Binding-site contacts:
Ligand atom C13 contacts residue PHE353 of chain 2.A at 3.6 Å (hydrophobic).
Ligand atom C29 contacts residue GLN265 of chain 2.A at 3.5 Å.
Ligand atom C17 contacts residue PHE353 of chain 2.A at 3.5 Å (hydrophobic).
Ligand atom C13 contacts residue PHE396 of chain 2.A at 3.5 Å (hydrophobic).
Ligand atom C17 contacts residue PHE364 of chain 2.A at 3.7 Å (hydrophobic).
Ligand atom C1 contacts residue PRO252 of chain 2.A at 3.7 Å (hydrophobic).
Ligand atom C12 contacts residue PHE391 of chain 2.A at 3.4 Å (hydrophobic).
Ligand atom C10 contacts residue PHE353 of chain 2.A at 3.4 Å (hydrophobic).
Ligand atom C14 contacts residue PHE353 of chain 2.A at 3.4 Å (hydrophobic).
Ligand atom C32 contacts residue GLN265 of chain 2.A at 3.1 Å.
Ligand atom C6 contacts residue HIS280 of chain 2.A at 3.6 Å.
Ligand atom C5 contacts residue CO1 of chain 2.B at 3.5 Å.
Ligand atom C6 contacts residue CO1 of chain 2.B at 3.1 Å.
Ligand atom C28 contacts residue GLN265 of chain 2.A at 3.2 Å.
Ligand atom C17 contacts residue HIS280 of chain 2.A at 3.6 Å.
Ligand atom C9 contacts residue PHE391 of chain 2.A at 3.6 Å (hydrophobic).
Ligand atom C16 contacts residue PHE353 of chain 2.A at 3.2 Å (hydrophobic).
Ligand atom O7 contacts residue HIS198 of chain 2.A at 3.0 Å (h-bond).
Ligand atom O8 contacts residue PHE396 of chain 2.A at 3.5 Å.
Ligand atom C15 contacts residue PHE353 of chain 2.A at 3.3 Å (hydrophobic).
Ligand atom C9 contacts residue CO1 of chain 2.B at 3.0 Å.
Ligand atom O7 contacts residue CO1 of chain 2.B at 2.0 Å.
Ligand atom C3 contacts residue TRP239 of chain 2.A at 3.5 Å (hydrophobic).
Ligand atom O11 contacts residue GLU366 of chain 2.A at 2.9 Å (salt-bridge).
Ligand atom C9 contacts residue HIS280 of chain 2.A at 3.5 Å.
Ligand atom C27 contacts residue PHE396 of chain 2.A at 3.7 Å (hydrophobic).
Ligand atom C5 contacts residue HIS280 of chain 2.A at 3.6 Å.
Ligand atom O11 contacts residue CO1 of chain 2.B at 1.9 Å.
Ligand atom C12 contacts residue PHE353 of chain 2.A at 3.6 Å (hydrophobic).
Ligand atom O11 contacts residue PHE353 of chain 2.A at 3.6 Å.
Ligand atom C14 contacts residue PHE396 of chain 2.A at 3.5 Å (hydrophobic).
Ligand atom O11 contacts residue PHE391 of chain 2.A at 3.6 Å.
Ligand atom N18 contacts residue PHE396 of chain 2.A at 3.6 Å.
Ligand atom C27 contacts residue GLN265 of chain 2.A at 3.6 Å.
Ligand atom C3 contacts residue ASN254 of chain 2.A at 3.3 Å.
Ligand atom C21 contacts residue PHE353 of chain 2.A at 3.7 Å (hydrophobic).
Ligand atom O11 contacts residue HIS280 of chain 2.A at 3.0 Å (h-bond).
Ligand atom O7 contacts residue HIS280 of chain 2.A at 3.1 Å (h-bond).
Ligand atom O25 contacts residue LEU399 of chain 2.A at 3.5 Å.
Ligand atom C2 contacts residue TRP239 of chain 2.A at 3.3 Å (hydrophobic).

Sequence of chain 2.A:
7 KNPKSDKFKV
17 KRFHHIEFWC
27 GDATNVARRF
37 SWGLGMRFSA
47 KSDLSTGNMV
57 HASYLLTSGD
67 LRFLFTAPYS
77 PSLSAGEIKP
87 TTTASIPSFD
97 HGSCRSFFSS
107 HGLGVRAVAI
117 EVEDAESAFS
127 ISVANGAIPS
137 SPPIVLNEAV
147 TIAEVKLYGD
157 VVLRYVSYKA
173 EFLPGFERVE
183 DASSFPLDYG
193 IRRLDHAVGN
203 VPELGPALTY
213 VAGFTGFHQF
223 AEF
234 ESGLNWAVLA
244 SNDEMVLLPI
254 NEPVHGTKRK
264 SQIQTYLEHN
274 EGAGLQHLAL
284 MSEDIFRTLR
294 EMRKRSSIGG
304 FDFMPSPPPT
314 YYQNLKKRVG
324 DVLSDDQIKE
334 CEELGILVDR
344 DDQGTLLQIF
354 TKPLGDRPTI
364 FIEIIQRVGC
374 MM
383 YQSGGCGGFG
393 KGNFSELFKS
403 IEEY

This small molecule binds to this protein.
Small molecule (SMILES): Cc1c(C(=O)C2=C(O)CCCC2=O)ccc2c1c(=O)n(Cc1ccc3ccccc3c1)c(=O)n2C